This protein binds this small molecule.
Small molecule (SMILES): CC(C)N1CCN(Cc2ccc(Cn3ccc4ccc(-c5n[nH]c(N)c5C#N)cc43)cc2)CC1

Sequence of chain 1.B:
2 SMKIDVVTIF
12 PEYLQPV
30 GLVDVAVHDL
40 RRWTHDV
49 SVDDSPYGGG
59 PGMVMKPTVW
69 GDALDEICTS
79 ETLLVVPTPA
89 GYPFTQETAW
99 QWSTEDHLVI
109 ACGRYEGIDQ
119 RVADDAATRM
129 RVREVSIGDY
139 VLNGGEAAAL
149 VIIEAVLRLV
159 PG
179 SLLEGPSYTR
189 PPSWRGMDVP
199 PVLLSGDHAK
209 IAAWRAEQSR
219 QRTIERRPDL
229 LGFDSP

Sequence of chain 1.A:
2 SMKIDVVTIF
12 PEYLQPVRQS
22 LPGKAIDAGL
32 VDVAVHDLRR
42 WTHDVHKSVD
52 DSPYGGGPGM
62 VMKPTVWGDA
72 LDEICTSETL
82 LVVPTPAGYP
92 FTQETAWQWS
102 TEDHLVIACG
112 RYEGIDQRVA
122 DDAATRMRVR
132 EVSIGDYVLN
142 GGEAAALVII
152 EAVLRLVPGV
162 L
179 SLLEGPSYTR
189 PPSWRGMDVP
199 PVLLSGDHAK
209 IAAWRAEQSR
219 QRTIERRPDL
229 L

Binding-site contacts:
Ligand atom N01 contacts residue GLY136 of chain 1.A at 2.9 Å (h-bond).
Ligand atom C13 contacts residue PRO85 of chain 1.A at 3.3 Å (hydrophobic).
Ligand atom C16 contacts residue TYR113 of chain 1.A at 3.2 Å (hydrophobic).
Ligand atom C32 contacts residue GLU182 of chain 1.B at 3.6 Å.
Ligand atom C10 contacts residue PRO87 of chain 1.A at 3.6 Å (hydrophobic).
Ligand atom C31 contacts residue GLU182 of chain 1.B at 3.3 Å.
Ligand atom C28 contacts residue GLU182 of chain 1.B at 3.7 Å.
Ligand atom N03 contacts residue VAL139 of chain 1.A at 3.6 Å.
Ligand atom C14 contacts residue THR86 of chain 1.A at 3.6 Å.
Ligand atom N04 contacts residue LEU140 of chain 1.A at 3.1 Å (h-bond).
Ligand atom C20 contacts residue TYR113 of chain 1.A at 3.6 Å (hydrophobic).
Ligand atom C11 contacts residue GLY142 of chain 1.A at 3.5 Å.
Ligand atom C19 contacts residue TYR113 of chain 1.A at 3.4 Å (hydrophobic).
Ligand atom N01 contacts residue SER134 of chain 1.A at 3.0 Å (h-bond).
Ligand atom N08 contacts residue ALA146 of chain 1.A at 3.4 Å.
Ligand atom C33 contacts residue VAL139 of chain 1.A at 3.6 Å (hydrophobic).
Ligand atom N08 contacts residue THR86 of chain 1.A at 3.5 Å (h-bond).
Ligand atom N03 contacts residue LEU140 of chain 1.A at 3.4 Å (h-bond).
Ligand atom C34 contacts residue LEU140 of chain 1.A at 3.5 Å (hydrophobic).
Ligand atom N17 contacts residue ASN141 of chain 1.A at 3.6 Å (h-bond).
Ligand atom C34 contacts residue VAL139 of chain 1.A at 3.6 Å (hydrophobic).
Ligand atom C15 contacts residue GLY111 of chain 1.A at 3.3 Å.
Ligand atom C18 contacts residue LEU140 of chain 1.A at 3.4 Å (hydrophobic).
Ligand atom C09 contacts residue PRO87 of chain 1.A at 3.5 Å (hydrophobic).
Ligand atom N01 contacts residue TYR138 of chain 1.A at 3.5 Å (h-bond).
Ligand atom C02 contacts residue TYR138 of chain 1.A at 3.4 Å (hydrophobic).
Ligand atom C18 contacts residue ASN141 of chain 1.A at 3.3 Å.
Ligand atom C29 contacts residue LEU180 of chain 1.B at 3.0 Å (hydrophobic).
Ligand atom C13 contacts residue GLY143 of chain 1.A at 3.5 Å.
Ligand atom C12 contacts residue GLY142 of chain 1.A at 3.5 Å.
Ligand atom N03 contacts residue TYR138 of chain 1.A at 2.6 Å (h-bond).
Ligand atom N08 contacts residue PRO85 of chain 1.A at 3.5 Å.
Ligand atom N08 contacts residue SER134 of chain 1.A at 3.5 Å.
Ligand atom N01 contacts residue ILE135 of chain 1.A at 3.6 Å (h-bond).
Ligand atom N08 contacts residue VAL133 of chain 1.A at 3.5 Å (h-bond).
Ligand atom N17 contacts residue GLY142 of chain 1.A at 3.5 Å.
Ligand atom C18 contacts residue TYR113 of chain 1.A at 3.2 Å (hydrophobic).
Ligand atom N08 contacts residue ILE135 of chain 1.A at 3.5 Å (h-bond).
Ligand atom C16 contacts residue ARG112 of chain 1.A at 3.6 Å.
Ligand atom N17 contacts residue TYR113 of chain 1.A at 3.6 Å (h-bond).